A protein and the small-molecule ligand that binds it are described below.
Small molecule (SMILES): CC(=O)N[C@@H]1[C@@H](O)[C@H](O)[C@@H](CO)O[C@H]1O

Binding-site contacts:
Ligand atom C8 contacts residue ARG312 of chain 1.B at 3.3 Å.
Ligand atom C8 contacts residue LEU283 of chain 1.B at 3.4 Å (hydrophobic).
Ligand atom C1 contacts residue ASN268 of chain 1.B at 1.4 Å.
Ligand atom O7 contacts residue ASN268 of chain 1.B at 3.3 Å (h-bond).
Ligand atom N2 contacts residue CYS282 of chain 1.B at 4.1 Å.
Ligand atom O7 contacts residue GLY284 of chain 1.B at 4.5 Å.
Ligand atom N2 contacts residue ASN268 of chain 1.B at 2.9 Å (h-bond).
Ligand atom C7 contacts residue CYS282 of chain 1.B at 4.4 Å (hydrophobic).
Ligand atom C8 contacts residue GLY284 of chain 1.B at 3.8 Å.
Ligand atom C3 contacts residue ASN268 of chain 1.B at 3.8 Å.
Ligand atom O5 contacts residue ASN268 of chain 1.B at 2.4 Å (h-bond).
Ligand atom C7 contacts residue GLY284 of chain 1.B at 4.2 Å.
Ligand atom C4 contacts residue ASN268 of chain 1.B at 4.2 Å.
Ligand atom C8 contacts residue ASN268 of chain 1.B at 4.4 Å.
Ligand atom C2 contacts residue ASN268 of chain 1.B at 2.5 Å.
Ligand atom C8 contacts residue CYS282 of chain 1.B at 3.8 Å (hydrophobic).
Ligand atom C7 contacts residue ASN268 of chain 1.B at 3.3 Å.
Ligand atom C5 contacts residue ASN268 of chain 1.B at 3.7 Å.

Sequence of chain 1.B:
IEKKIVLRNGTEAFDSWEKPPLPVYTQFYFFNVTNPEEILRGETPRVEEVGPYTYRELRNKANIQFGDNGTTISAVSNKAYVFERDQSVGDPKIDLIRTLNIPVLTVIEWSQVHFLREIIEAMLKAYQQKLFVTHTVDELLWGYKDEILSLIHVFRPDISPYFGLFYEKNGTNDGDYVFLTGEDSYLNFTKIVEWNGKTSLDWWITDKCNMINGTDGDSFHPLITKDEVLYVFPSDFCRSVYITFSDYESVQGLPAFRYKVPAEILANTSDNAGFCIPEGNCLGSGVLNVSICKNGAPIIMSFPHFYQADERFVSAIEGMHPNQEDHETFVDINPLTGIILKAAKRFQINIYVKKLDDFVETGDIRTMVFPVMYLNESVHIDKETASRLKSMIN